A small-molecule ligand and the protein it binds are described below.
Small molecule (SMILES): COc1ccc2[nH]c(=O)c3c(C)nc(-c4ccccc4Cl)n3c2n1

Sequence of chain 1.D:
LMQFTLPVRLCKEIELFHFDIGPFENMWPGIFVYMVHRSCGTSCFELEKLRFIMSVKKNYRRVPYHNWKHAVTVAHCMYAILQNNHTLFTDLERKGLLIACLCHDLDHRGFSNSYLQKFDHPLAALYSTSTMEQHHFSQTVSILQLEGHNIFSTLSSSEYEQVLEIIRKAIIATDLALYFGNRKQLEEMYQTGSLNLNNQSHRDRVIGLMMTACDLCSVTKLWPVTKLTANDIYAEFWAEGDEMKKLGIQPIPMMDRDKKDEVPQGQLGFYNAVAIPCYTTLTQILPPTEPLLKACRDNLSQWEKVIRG

Binding-site contacts:
Ligand atom C12 contacts residue ILE246 of chain 1.D at 3.7 Å (hydrophobic).
Ligand atom N10 contacts residue GLN280 of chain 1.D at 3.0 Å (h-bond).
Ligand atom C19 contacts residue LEU229 of chain 1.D at 3.2 Å (hydrophobic).
Ligand atom C1 contacts residue MET267 of chain 1.D at 3.5 Å (hydrophobic).
Ligand atom N13 contacts residue PHE283 of chain 1.D at 3.4 Å.
Ligand atom C22 contacts residue HIS79 of chain 1.D at 3.8 Å.
Ligand atom C17 contacts residue VAL232 of chain 1.D at 3.7 Å (hydrophobic).
Ligand atom O11 contacts residue GLN280 of chain 1.D at 3.6 Å.
Ligand atom C2 contacts residue PHE283 of chain 1.D at 3.6 Å (hydrophobic).
Ligand atom C12 contacts residue PHE283 of chain 1.D at 3.4 Å (hydrophobic).
Ligand atom CL24 contacts residue HIS79 of chain 1.D at 3.9 Å.
Ligand atom C16 contacts residue ILE246 of chain 1.D at 3.6 Å (hydrophobic).
Ligand atom C1 contacts residue PHE250 of chain 1.D at 3.6 Å (hydrophobic).
Ligand atom N3 contacts residue PHE250 of chain 1.D at 3.7 Å.
Ligand atom C4 contacts residue GLN280 of chain 1.D at 3.9 Å.
Ligand atom C8 contacts residue PHE250 of chain 1.D at 3.9 Å (hydrophobic).
Ligand atom N10 contacts residue PHE283 of chain 1.D at 3.6 Å.
Ligand atom C9 contacts residue GLN280 of chain 1.D at 3.9 Å.
Ligand atom N3 contacts residue PHE283 of chain 1.D at 3.4 Å.
Ligand atom C17 contacts residue TYR78 of chain 1.D at 3.8 Å (hydrophobic).
Ligand atom O11 contacts residue VAL232 of chain 1.D at 3.5 Å.
Ligand atom C14 contacts residue LEU229 of chain 1.D at 3.8 Å (hydrophobic).
Ligand atom CL24 contacts residue ILE246 of chain 1.D at 3.9 Å.
Ligand atom C17 contacts residue SER231 of chain 1.D at 3.8 Å.
Ligand atom C7 contacts residue PHE283 of chain 1.D at 3.6 Å (hydrophobic).
Ligand atom C17 contacts residue LEU229 of chain 1.D at 3.9 Å (hydrophobic).
Ligand atom C14 contacts residue PHE283 of chain 1.D at 3.8 Å (hydrophobic).
Ligand atom C7 contacts residue GLN280 of chain 1.D at 3.9 Å.
Ligand atom C6 contacts residue LEU189 of chain 1.D at 3.9 Å (hydrophobic).
Ligand atom C4 contacts residue PHE283 of chain 1.D at 3.6 Å (hydrophobic).
Ligand atom C1 contacts residue PHE283 of chain 1.D at 3.6 Å (hydrophobic).
Ligand atom C9 contacts residue PHE283 of chain 1.D at 3.5 Å (hydrophobic).
Ligand atom C2 contacts residue PHE250 of chain 1.D at 3.5 Å (hydrophobic).
Ligand atom C4 contacts residue PHE250 of chain 1.D at 3.6 Å (hydrophobic).
Ligand atom C17 contacts residue ILE246 of chain 1.D at 3.5 Å (hydrophobic).
Ligand atom O11 contacts residue ILE246 of chain 1.D at 3.5 Å.
Ligand atom N15 contacts residue LEU229 of chain 1.D at 3.4 Å.
Ligand atom C9 contacts residue ILE246 of chain 1.D at 3.6 Å (hydrophobic).
Ligand atom C8 contacts residue PHE283 of chain 1.D at 3.4 Å (hydrophobic).
Ligand atom CL24 contacts residue PHE250 of chain 1.D at 3.8 Å.